Sequence of chain 1.E:
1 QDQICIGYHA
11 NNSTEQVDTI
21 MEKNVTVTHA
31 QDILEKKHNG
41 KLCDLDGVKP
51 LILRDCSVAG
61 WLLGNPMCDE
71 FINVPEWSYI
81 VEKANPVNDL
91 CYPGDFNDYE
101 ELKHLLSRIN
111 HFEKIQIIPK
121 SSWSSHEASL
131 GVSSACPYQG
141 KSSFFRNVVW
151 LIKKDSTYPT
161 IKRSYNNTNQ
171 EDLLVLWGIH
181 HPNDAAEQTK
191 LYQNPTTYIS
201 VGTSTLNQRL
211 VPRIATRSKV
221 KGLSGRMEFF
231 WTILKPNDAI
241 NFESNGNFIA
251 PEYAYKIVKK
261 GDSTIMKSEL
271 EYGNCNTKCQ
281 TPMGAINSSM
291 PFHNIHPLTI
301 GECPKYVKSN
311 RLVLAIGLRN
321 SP

Binding-site contacts:
Ligand atom O3 contacts residue ASN237 of chain 1.C at 4.4 Å.
Ligand atom C1 contacts residue ASN166 of chain 1.C at 1.4 Å.
Ligand atom C5 contacts residue ASN166 of chain 1.C at 3.6 Å.
Ligand atom N2 contacts residue ASN166 of chain 1.C at 2.7 Å (h-bond).
Ligand atom C1 contacts residue ASN237 of chain 1.C at 4.0 Å.
Ligand atom C8 contacts residue SER218 of chain 1.E at 3.6 Å.
Ligand atom C8 contacts residue ALA239 of chain 1.C at 3.6 Å (hydrophobic).
Ligand atom O5 contacts residue ASN166 of chain 1.C at 2.4 Å (h-bond).
Ligand atom O7 contacts residue ASN237 of chain 1.C at 3.7 Å.
Ligand atom C5 contacts residue ASN237 of chain 1.C at 4.1 Å.
Ligand atom C8 contacts residue ASP238 of chain 1.C at 4.1 Å.
Ligand atom C3 contacts residue ASN237 of chain 1.C at 3.8 Å.
Ligand atom C2 contacts residue ASN237 of chain 1.C at 3.7 Å.
Ligand atom C7 contacts residue ASN237 of chain 1.C at 3.9 Å.
Ligand atom N2 contacts residue ASN237 of chain 1.C at 3.0 Å (h-bond).
Ligand atom O4 contacts residue ASN237 of chain 1.C at 4.5 Å.
Ligand atom C3 contacts residue ASN166 of chain 1.C at 3.7 Å.
Ligand atom C4 contacts residue ASN166 of chain 1.C at 4.2 Å.
Ligand atom N2 contacts residue ASP238 of chain 1.C at 4.5 Å.
Ligand atom C8 contacts residue ASN166 of chain 1.C at 4.5 Å.
Ligand atom O7 contacts residue ASN166 of chain 1.C at 3.8 Å.
Ligand atom C7 contacts residue ASN166 of chain 1.C at 3.4 Å.
Ligand atom C7 contacts residue ALA239 of chain 1.C at 4.1 Å (hydrophobic).
Ligand atom C2 contacts residue ASN166 of chain 1.C at 2.3 Å.
Ligand atom C8 contacts residue ASN237 of chain 1.C at 3.9 Å.

Sequence of chain 1.C:
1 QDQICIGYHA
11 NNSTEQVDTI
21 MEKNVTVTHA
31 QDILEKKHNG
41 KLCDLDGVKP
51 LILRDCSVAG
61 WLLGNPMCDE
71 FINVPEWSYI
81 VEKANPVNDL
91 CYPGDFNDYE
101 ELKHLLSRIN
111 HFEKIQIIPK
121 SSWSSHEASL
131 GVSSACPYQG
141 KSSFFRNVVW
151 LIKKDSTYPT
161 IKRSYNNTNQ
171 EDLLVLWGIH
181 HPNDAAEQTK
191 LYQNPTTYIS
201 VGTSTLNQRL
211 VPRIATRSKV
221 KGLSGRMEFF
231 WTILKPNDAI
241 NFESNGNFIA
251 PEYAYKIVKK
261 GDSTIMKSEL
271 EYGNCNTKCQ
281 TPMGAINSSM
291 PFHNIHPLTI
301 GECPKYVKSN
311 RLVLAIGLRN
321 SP

The small molecule below binds the protein below.
Small molecule (SMILES): CC(=O)N[C@H]1[C@H](O[C@H]2[C@H](O)[C@@H](NC(C)=O)CO[C@@H]2CO)O[C@H](CO)[C@@H](O)[C@@H]1O